A protein and the small-molecule ligand that binds it are described below.
Small molecule (SMILES): CC(=O)N[C@H]1[C@H](O[C@H]2[C@H](O)[C@@H](NC(C)=O)CO[C@@H]2CO)O[C@H](CO)[C@@H](O)[C@@H]1O

Sequence of chain 1.E:
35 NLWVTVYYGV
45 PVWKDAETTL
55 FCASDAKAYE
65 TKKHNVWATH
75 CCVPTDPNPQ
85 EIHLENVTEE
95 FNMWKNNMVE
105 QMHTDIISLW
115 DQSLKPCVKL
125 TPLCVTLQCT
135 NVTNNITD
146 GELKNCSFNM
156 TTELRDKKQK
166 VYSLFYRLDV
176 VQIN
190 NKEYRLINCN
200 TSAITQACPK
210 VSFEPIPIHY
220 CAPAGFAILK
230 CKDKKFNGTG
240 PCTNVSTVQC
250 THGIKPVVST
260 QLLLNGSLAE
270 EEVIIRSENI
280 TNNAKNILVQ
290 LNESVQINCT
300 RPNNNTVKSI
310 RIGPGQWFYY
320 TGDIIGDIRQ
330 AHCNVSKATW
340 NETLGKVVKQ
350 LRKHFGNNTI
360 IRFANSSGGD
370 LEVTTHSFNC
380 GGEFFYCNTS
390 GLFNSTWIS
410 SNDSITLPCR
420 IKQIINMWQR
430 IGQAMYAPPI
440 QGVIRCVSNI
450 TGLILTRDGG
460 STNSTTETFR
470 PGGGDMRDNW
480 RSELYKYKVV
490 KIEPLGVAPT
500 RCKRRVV

Binding-site contacts:
Ligand atom O7 contacts residue ASN297 of chain 1.E at 4.3 Å.
Ligand atom C5 contacts residue THR415 of chain 1.E at 4.5 Å.
Ligand atom C4 contacts residue ASN333 of chain 1.E at 4.2 Å.
Ligand atom C7 contacts residue HIS331 of chain 1.E at 3.8 Å.
Ligand atom C2 contacts residue HIS331 of chain 1.E at 3.9 Å.
Ligand atom C1 contacts residue HIS331 of chain 1.E at 4.4 Å.
Ligand atom C1 contacts residue ASN333 of chain 1.E at 1.5 Å.
Ligand atom C2 contacts residue ASN333 of chain 1.E at 2.5 Å.
Ligand atom N2 contacts residue ASN333 of chain 1.E at 2.9 Å (h-bond).
Ligand atom C3 contacts residue ASN333 of chain 1.E at 3.7 Å.
Ligand atom O5 contacts residue THR415 of chain 1.E at 4.0 Å.
Ligand atom O5 contacts residue ASN333 of chain 1.E at 2.4 Å (h-bond).
Ligand atom C8 contacts residue THR299 of chain 1.E at 3.2 Å.
Ligand atom C3 contacts residue HIS331 of chain 1.E at 3.8 Å.
Ligand atom C5 contacts residue ASN333 of chain 1.E at 3.7 Å.
Ligand atom C1 contacts residue THR415 of chain 1.E at 3.8 Å.
Ligand atom C7 contacts residue ASN297 of chain 1.E at 4.4 Å.
Ligand atom C8 contacts residue ASN333 of chain 1.E at 3.8 Å.
Ligand atom C7 contacts residue ASN333 of chain 1.E at 3.3 Å.
Ligand atom O3 contacts residue HIS331 of chain 1.E at 4.1 Å.
Ligand atom O7 contacts residue ASN333 of chain 1.E at 3.5 Å (h-bond).
Ligand atom C8 contacts residue ASN297 of chain 1.E at 3.4 Å.
Ligand atom N2 contacts residue HIS331 of chain 1.E at 3.0 Å (h-bond).
Ligand atom C8 contacts residue HIS331 of chain 1.E at 3.7 Å.